A small-molecule ligand and the protein it binds are described below.
Small molecule (SMILES): Nc1nccc2cccnc12

Sequence of chain 1.A:
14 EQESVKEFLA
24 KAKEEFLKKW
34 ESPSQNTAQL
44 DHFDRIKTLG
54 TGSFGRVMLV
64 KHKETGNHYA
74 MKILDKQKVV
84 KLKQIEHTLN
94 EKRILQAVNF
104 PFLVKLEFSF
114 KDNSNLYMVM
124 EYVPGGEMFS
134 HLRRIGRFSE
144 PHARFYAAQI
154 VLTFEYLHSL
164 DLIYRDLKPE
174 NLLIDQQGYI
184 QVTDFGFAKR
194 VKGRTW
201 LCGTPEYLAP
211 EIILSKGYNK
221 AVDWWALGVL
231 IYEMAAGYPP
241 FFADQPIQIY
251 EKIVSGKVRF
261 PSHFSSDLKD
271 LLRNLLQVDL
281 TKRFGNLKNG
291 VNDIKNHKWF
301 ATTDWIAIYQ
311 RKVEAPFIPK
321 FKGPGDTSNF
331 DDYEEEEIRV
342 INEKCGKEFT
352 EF

Binding-site contacts:
Ligand atom C1 contacts residue LEU176 of chain 1.A at 4.1 Å (hydrophobic).
Ligand atom C5 contacts residue VAL60 of chain 1.A at 3.8 Å (hydrophobic).
Ligand atom C2 contacts residue VAL126 of chain 1.A at 4.0 Å (hydrophobic).
Ligand atom N contacts residue GLU124 of chain 1.A at 3.1 Å (salt-bridge).
Ligand atom C contacts residue ALA73 of chain 1.A at 3.3 Å (hydrophobic).
Ligand atom N2 contacts residue LEU176 of chain 1.A at 3.9 Å.
Ligand atom C contacts residue LEU176 of chain 1.A at 3.5 Å (hydrophobic).
Ligand atom C3 contacts residue LEU176 of chain 1.A at 3.7 Å (hydrophobic).
Ligand atom C7 contacts residue VAL60 of chain 1.A at 4.2 Å (hydrophobic).
Ligand atom C2 contacts residue LEU176 of chain 1.A at 3.9 Å (hydrophobic).
Ligand atom N2 contacts residue VAL60 of chain 1.A at 4.1 Å.
Ligand atom C1 contacts residue LEU52 of chain 1.A at 4.1 Å (hydrophobic).
Ligand atom C4 contacts residue LEU176 of chain 1.A at 4.2 Å (hydrophobic).
Ligand atom C6 contacts residue VAL60 of chain 1.A at 3.9 Å (hydrophobic).
Ligand atom C3 contacts residue ALA73 of chain 1.A at 4.2 Å (hydrophobic).
Ligand atom N1 contacts residue TYR125 of chain 1.A at 3.8 Å.
Ligand atom N contacts residue MET123 of chain 1.A at 3.9 Å.
Ligand atom C3 contacts residue VAL60 of chain 1.A at 4.1 Å (hydrophobic).
Ligand atom C7 contacts residue LEU176 of chain 1.A at 3.4 Å (hydrophobic).
Ligand atom C1 contacts residue TYR125 of chain 1.A at 3.5 Å (hydrophobic).
Ligand atom C1 contacts residue VAL126 of chain 1.A at 3.2 Å (hydrophobic).
Ligand atom C4 contacts residue VAL60 of chain 1.A at 3.9 Å (hydrophobic).
Ligand atom C6 contacts residue THR186 of chain 1.A at 3.5 Å.
Ligand atom N contacts residue LEU176 of chain 1.A at 3.9 Å.
Ligand atom N contacts residue ALA73 of chain 1.A at 3.6 Å.
Ligand atom C2 contacts residue PHE330 of chain 1.A at 3.5 Å (hydrophobic).
Ligand atom N2 contacts residue MET123 of chain 1.A at 3.8 Å.
Ligand atom N1 contacts residue ALA73 of chain 1.A at 3.5 Å.
Ligand atom C contacts residue GLU124 of chain 1.A at 3.9 Å.
Ligand atom N contacts residue VAL107 of chain 1.A at 3.5 Å.
Ligand atom C7 contacts residue ALA73 of chain 1.A at 3.7 Å (hydrophobic).
Ligand atom N1 contacts residue LEU176 of chain 1.A at 3.8 Å.
Ligand atom C contacts residue VAL126 of chain 1.A at 4.1 Å (hydrophobic).
Ligand atom N2 contacts residue THR186 of chain 1.A at 3.4 Å (h-bond).
Ligand atom N contacts residue VAL126 of chain 1.A at 3.9 Å.
Ligand atom C1 contacts residue PHE330 of chain 1.A at 3.8 Å (hydrophobic).
Ligand atom N1 contacts residue VAL126 of chain 1.A at 2.9 Å (h-bond).
Ligand atom C2 contacts residue LEU52 of chain 1.A at 3.8 Å (hydrophobic).
Ligand atom N1 contacts residue GLU124 of chain 1.A at 3.7 Å.
Ligand atom C1 contacts residue ALA73 of chain 1.A at 4.0 Å (hydrophobic).